Sequence of chain 1.K:
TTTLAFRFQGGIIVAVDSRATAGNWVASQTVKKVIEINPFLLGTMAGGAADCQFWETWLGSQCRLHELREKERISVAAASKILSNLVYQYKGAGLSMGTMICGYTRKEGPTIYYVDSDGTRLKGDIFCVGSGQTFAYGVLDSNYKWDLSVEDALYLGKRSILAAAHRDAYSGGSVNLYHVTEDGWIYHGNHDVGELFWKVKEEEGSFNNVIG

Sequence of chain 1.L:
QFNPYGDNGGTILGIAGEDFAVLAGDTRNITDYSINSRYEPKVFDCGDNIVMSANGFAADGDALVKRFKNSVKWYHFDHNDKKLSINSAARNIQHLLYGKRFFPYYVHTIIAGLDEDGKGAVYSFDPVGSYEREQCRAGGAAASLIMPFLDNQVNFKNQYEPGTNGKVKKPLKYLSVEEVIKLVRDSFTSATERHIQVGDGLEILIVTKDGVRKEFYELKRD

This protein binds this small molecule.
Small molecule (SMILES): CC(C)C[C@H](NC(=O)[C@H](Cc1ccccc1)N=[N+]=[N-])C(=O)NCC(=O)N[C@H](CCS(C)(=O)=O)Cc1ccc(CN)cc1

Binding-site contacts:
Ligand atom O34 contacts residue ALA20 of chain 1.K at 3.6 Å.
Ligand atom C40 contacts residue ALA49 of chain 1.K at 3.4 Å (hydrophobic).
Ligand atom N35 contacts residue THR1 of chain 1.K at 3.6 Å.
Ligand atom C44 contacts residue LYS32 of chain 1.K at 3.7 Å.
Ligand atom N45 contacts residue SER130 of chain 1.L at 3.7 Å.
Ligand atom C36 contacts residue THR1 of chain 1.K at 2.4 Å.
Ligand atom N27 contacts residue THR21 of chain 1.K at 3.1 Å (h-bond).
Ligand atom C42 contacts residue MET45 of chain 1.K at 3.7 Å (hydrophobic).
Ligand atom C37 contacts residue THR1 of chain 1.K at 2.8 Å.
Ligand atom C25 contacts residue THR21 of chain 1.K at 3.9 Å.
Ligand atom O26 contacts residue ALA49 of chain 1.K at 3.5 Å (h-bond).
Ligand atom N45 contacts residue GLU132 of chain 1.L at 3.7 Å.
Ligand atom C19 contacts residue ALA27 of chain 1.K at 3.9 Å (hydrophobic).
Ligand atom N35 contacts residue GLY47 of chain 1.K at 2.9 Å (h-bond).
Ligand atom S48 contacts residue THR1 of chain 1.K at 3.6 Å (h-bond).
Ligand atom C28 contacts residue GLY47 of chain 1.K at 3.6 Å.
Ligand atom C41 contacts residue ALA49 of chain 1.K at 3.7 Å (hydrophobic).
Ligand atom N45 contacts residue GLN53 of chain 1.K at 3.7 Å.
Ligand atom N14 contacts residue ASP126 of chain 1.L at 3.6 Å (salt-bridge).
Ligand atom C43 contacts residue MET45 of chain 1.K at 3.6 Å (hydrophobic).
Ligand atom C47 contacts residue THR1 of chain 1.K at 2.5 Å.
Ligand atom O34 contacts residue THR21 of chain 1.K at 3.1 Å (h-bond).
Ligand atom C44 contacts residue VAL31 of chain 1.K at 3.7 Å (hydrophobic).
Ligand atom C37 contacts residue LYS33 of chain 1.K at 3.8 Å.
Ligand atom C38 contacts residue LYS33 of chain 1.K at 3.8 Å.
Ligand atom C40 contacts residue VAL31 of chain 1.K at 3.3 Å (hydrophobic).
Ligand atom O49 contacts residue SER131 of chain 1.K at 3.0 Å (h-bond).
Ligand atom C5 contacts residue PRO127 of chain 1.L at 3.5 Å (hydrophobic).
Ligand atom C47 contacts residue GLY47 of chain 1.K at 3.2 Å.
Ligand atom C37 contacts residue GLY47 of chain 1.K at 3.6 Å.
Ligand atom C43 contacts residue LYS33 of chain 1.K at 3.8 Å.
Ligand atom C18 contacts residue ASP126 of chain 1.L at 3.9 Å.
Ligand atom C39 contacts residue ALA49 of chain 1.K at 3.7 Å (hydrophobic).
Ligand atom C15 contacts residue THR21 of chain 1.K at 3.7 Å.
Ligand atom C46 contacts residue THR1 of chain 1.K at 1.4 Å.
Ligand atom C41 contacts residue VAL31 of chain 1.K at 3.6 Å (hydrophobic).
Ligand atom C36 contacts residue GLY47 of chain 1.K at 3.7 Å.
Ligand atom N11 contacts residue PRO127 of chain 1.L at 3.6 Å.
Ligand atom O49 contacts residue THR1 of chain 1.K at 2.3 Å (h-bond).
Ligand atom C33 contacts residue GLY47 of chain 1.K at 3.7 Å.